Binding-site contacts:
Ligand atom O5 contacts residue THR168 of chain 2.C at 4.1 Å.
Ligand atom C7 contacts residue ASN237 of chain 2.C at 3.5 Å.
Ligand atom C5 contacts residue ASN237 of chain 2.C at 3.6 Å.
Ligand atom C3 contacts residue ASN166 of chain 2.C at 3.8 Å.
Ligand atom C5 contacts residue ASN166 of chain 2.C at 3.6 Å.
Ligand atom C3 contacts residue ASN237 of chain 2.C at 3.8 Å.
Ligand atom O5 contacts residue ASN166 of chain 2.C at 2.4 Å (h-bond).
Ligand atom C8 contacts residue SER218 of chain 3.C at 3.4 Å.
Ligand atom C6 contacts residue ASN237 of chain 2.C at 3.8 Å.
Ligand atom C8 contacts residue ALA239 of chain 2.C at 3.2 Å (hydrophobic).
Ligand atom O5 contacts residue ASN237 of chain 2.C at 4.1 Å.
Ligand atom C2 contacts residue ASN237 of chain 2.C at 3.4 Å.
Ligand atom O7 contacts residue ALA239 of chain 2.C at 3.9 Å.
Ligand atom C7 contacts residue ALA239 of chain 2.C at 3.9 Å (hydrophobic).
Ligand atom O6 contacts residue ASN166 of chain 2.C at 4.5 Å.
Ligand atom N2 contacts residue ASN237 of chain 2.C at 2.5 Å (h-bond).
Ligand atom O7 contacts residue ASN166 of chain 2.C at 3.4 Å (h-bond).
Ligand atom C4 contacts residue ASN166 of chain 2.C at 4.0 Å.
Ligand atom N2 contacts residue ALA239 of chain 2.C at 4.2 Å.
Ligand atom C7 contacts residue ASP238 of chain 2.C at 4.3 Å.
Ligand atom N2 contacts residue ASN166 of chain 2.C at 3.0 Å (h-bond).
Ligand atom C8 contacts residue ASP238 of chain 2.C at 3.4 Å.
Ligand atom O6 contacts residue THR168 of chain 2.C at 4.2 Å.
Ligand atom N2 contacts residue ASP238 of chain 2.C at 4.2 Å.
Ligand atom C2 contacts residue ASN166 of chain 2.C at 2.4 Å.
Ligand atom C1 contacts residue ASN166 of chain 2.C at 1.4 Å.
Ligand atom C7 contacts residue ASN166 of chain 2.C at 3.5 Å.
Ligand atom C1 contacts residue ASN237 of chain 2.C at 3.6 Å.
Ligand atom C8 contacts residue ASN237 of chain 2.C at 3.6 Å.

Sequence of chain 2.C:
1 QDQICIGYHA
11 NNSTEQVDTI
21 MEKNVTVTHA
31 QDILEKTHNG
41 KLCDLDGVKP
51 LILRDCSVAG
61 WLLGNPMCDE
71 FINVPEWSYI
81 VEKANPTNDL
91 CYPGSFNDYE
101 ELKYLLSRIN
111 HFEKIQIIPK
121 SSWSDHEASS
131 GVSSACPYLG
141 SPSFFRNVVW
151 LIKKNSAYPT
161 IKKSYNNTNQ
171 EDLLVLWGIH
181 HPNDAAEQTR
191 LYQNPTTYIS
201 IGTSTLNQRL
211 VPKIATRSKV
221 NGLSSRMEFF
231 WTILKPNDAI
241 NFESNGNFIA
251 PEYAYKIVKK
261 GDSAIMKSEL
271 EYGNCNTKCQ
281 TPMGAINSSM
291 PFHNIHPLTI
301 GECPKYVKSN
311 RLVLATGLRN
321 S

A small-molecule ligand and the protein it binds are described below.
Small molecule (SMILES): CC(=O)N[C@@H]1[C@@H](O)[C@H](O)[C@@H](CO)O[C@H]1O

Sequence of chain 3.C:
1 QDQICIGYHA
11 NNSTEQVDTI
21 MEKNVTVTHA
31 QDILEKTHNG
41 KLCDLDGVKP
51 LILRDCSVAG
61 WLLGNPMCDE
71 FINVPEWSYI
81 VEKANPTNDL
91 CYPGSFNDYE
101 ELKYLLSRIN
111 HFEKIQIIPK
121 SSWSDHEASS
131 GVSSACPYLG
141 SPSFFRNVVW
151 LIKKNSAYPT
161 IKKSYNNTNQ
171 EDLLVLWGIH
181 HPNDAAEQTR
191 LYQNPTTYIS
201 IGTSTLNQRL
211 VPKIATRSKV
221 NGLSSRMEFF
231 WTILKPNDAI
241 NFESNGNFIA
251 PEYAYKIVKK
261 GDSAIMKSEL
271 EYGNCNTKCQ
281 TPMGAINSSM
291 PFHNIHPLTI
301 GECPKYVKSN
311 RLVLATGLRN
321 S